The protein below binds the small molecule below.
Small molecule (SMILES): Cn1cc[nH+]c1

Sequence of chain 1.A:
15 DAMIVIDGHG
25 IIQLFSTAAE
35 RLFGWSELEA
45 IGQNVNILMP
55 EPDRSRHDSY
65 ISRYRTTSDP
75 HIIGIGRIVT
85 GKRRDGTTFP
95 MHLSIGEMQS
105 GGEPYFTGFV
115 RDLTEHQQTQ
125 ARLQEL

Binding-site contacts:
Ligand atom C5 contacts residue HEM1 of chain 1.B at 4.2 Å.
Ligand atom CM1 contacts residue ARG81 of chain 1.A at 3.5 Å.
Ligand atom C4 contacts residue ILE99 of chain 1.A at 3.4 Å (hydrophobic).
Ligand atom C2 contacts residue LEU97 of chain 1.A at 3.6 Å (hydrophobic).
Ligand atom N3 contacts residue HIS61 of chain 1.A at 4.1 Å.
Ligand atom CM1 contacts residue ILE76 of chain 1.A at 3.2 Å (hydrophobic).
Ligand atom N1 contacts residue LEU97 of chain 1.A at 3.6 Å.
Ligand atom CM1 contacts residue VAL83 of chain 1.A at 4.2 Å (hydrophobic).
Ligand atom C4 contacts residue HEM1 of chain 1.B at 3.0 Å.
Ligand atom C2 contacts residue HEM1 of chain 1.B at 2.9 Å.
Ligand atom C5 contacts residue LEU97 of chain 1.A at 3.5 Å (hydrophobic).
Ligand atom N3 contacts residue HEM1 of chain 1.B at 2.0 Å.
Ligand atom C5 contacts residue ILE99 of chain 1.A at 3.7 Å (hydrophobic).
Ligand atom N1 contacts residue HEM1 of chain 1.B at 4.2 Å.
Ligand atom C4 contacts residue LEU97 of chain 1.A at 3.5 Å (hydrophobic).
Ligand atom N1 contacts residue ILE76 of chain 1.A at 3.7 Å.
Ligand atom CM1 contacts residue LEU97 of chain 1.A at 4.1 Å (hydrophobic).
Ligand atom N3 contacts residue LEU97 of chain 1.A at 3.6 Å.
Ligand atom C5 contacts residue ILE76 of chain 1.A at 4.0 Å (hydrophobic).